Sequence of chain 2.C:
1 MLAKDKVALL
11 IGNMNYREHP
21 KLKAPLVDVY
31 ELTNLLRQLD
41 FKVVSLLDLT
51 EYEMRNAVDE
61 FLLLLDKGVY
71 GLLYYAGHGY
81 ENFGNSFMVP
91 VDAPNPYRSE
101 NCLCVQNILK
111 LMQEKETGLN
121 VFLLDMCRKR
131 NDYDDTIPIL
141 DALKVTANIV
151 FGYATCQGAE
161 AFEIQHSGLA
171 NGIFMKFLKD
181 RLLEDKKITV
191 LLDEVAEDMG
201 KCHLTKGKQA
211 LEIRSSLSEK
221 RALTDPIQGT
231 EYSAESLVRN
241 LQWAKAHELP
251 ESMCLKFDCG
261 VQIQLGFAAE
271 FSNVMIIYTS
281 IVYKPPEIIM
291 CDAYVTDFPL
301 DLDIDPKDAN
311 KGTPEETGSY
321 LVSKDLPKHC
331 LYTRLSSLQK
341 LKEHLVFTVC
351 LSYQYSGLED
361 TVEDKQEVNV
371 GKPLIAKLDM

Binding-site contacts:
Ligand atom O contacts residue HIS78 of chain 2.C at 3.5 Å (h-bond).
Ligand atom C7 contacts residue ALA161 of chain 2.C at 3.2 Å (hydrophobic).
Ligand atom N3 contacts residue PRO25 of chain 2.C at 3.6 Å.
Ligand atom N contacts residue CYS127 of chain 2.C at 3.5 Å (h-bond).
Ligand atom CB contacts residue GLU160 of chain 2.C at 3.5 Å.
Ligand atom N2 contacts residue GLU163 of chain 2.C at 3.0 Å (salt-bridge).
Ligand atom N3 contacts residue ALA24 of chain 2.C at 3.3 Å.
Ligand atom C3 contacts residue ALA161 of chain 2.C at 3.4 Å (hydrophobic).
Ligand atom N4 contacts residue ALA76 of chain 2.C at 3.6 Å.
Ligand atom N4 contacts residue ASP125 of chain 2.C at 3.0 Å (salt-bridge).
Ligand atom OG contacts residue CYS127 of chain 2.C at 3.4 Å (h-bond).
Ligand atom C7 contacts residue CYS127 of chain 2.C at 1.3 Å (hydrophobic).
Ligand atom O contacts residue CYS127 of chain 2.C at 3.2 Å.
Ligand atom O contacts residue PHE162 of chain 2.C at 3.3 Å.
Ligand atom N3 contacts residue ASP28 of chain 2.C at 2.5 Å (salt-bridge).
Ligand atom C6 contacts residue GLU163 of chain 2.C at 3.5 Å.
Ligand atom CA contacts residue CYS127 of chain 2.C at 3.6 Å (hydrophobic).
Ligand atom O contacts residue LEU22 of chain 2.C at 3.6 Å.
Ligand atom C6 contacts residue ASP28 of chain 2.C at 3.4 Å.
Ligand atom NH2 contacts residue GLN165 of chain 2.C at 3.6 Å (h-bond).
Ligand atom N3 contacts residue GLU163 of chain 2.C at 3.0 Å (salt-bridge).
Ligand atom C contacts residue HIS78 of chain 2.C at 3.2 Å.
Ligand atom C contacts residue GLU163 of chain 2.C at 3.4 Å.
Ligand atom NE contacts residue LYS21 of chain 2.C at 3.2 Å (salt-bridge).
Ligand atom O contacts residue GLY79 of chain 2.C at 3.5 Å (h-bond).
Ligand atom C contacts residue CYS127 of chain 2.C at 3.0 Å (hydrophobic).
Ligand atom N contacts residue ALA161 of chain 2.C at 2.9 Å (h-bond).
Ligand atom C4 contacts residue ALA161 of chain 2.C at 3.5 Å (hydrophobic).
Ligand atom N4 contacts residue ASP28 of chain 2.C at 3.5 Å (salt-bridge).
Ligand atom O contacts residue ILE164 of chain 2.C at 3.4 Å.
Ligand atom CA contacts residue GLU163 of chain 2.C at 3.1 Å.
Ligand atom CB contacts residue GLU163 of chain 2.C at 3.1 Å.
Ligand atom CD2 contacts residue PHE162 of chain 2.C at 3.3 Å (hydrophobic).
Ligand atom C contacts residue GLU163 of chain 2.C at 3.5 Å.
Ligand atom N contacts residue GLU163 of chain 2.C at 2.4 Å (salt-bridge).
Ligand atom OG contacts residue GLU160 of chain 2.C at 2.9 Å (salt-bridge).
Ligand atom O contacts residue GLU163 of chain 2.C at 2.8 Å (salt-bridge).
Ligand atom NH1 contacts residue LYS23 of chain 2.C at 3.1 Å.
Ligand atom NH1 contacts residue GLN165 of chain 2.C at 3.2 Å.
Ligand atom CD1 contacts residue LEU204 of chain 2.C at 2.9 Å (hydrophobic).

The protein below binds the small molecule below.
Small molecule (SMILES): CC(=O)[C@H](CCCN=C(N)N)NC(=O)[C@H](CO)NC(=O)[C@H](CCCN=C(N)N)NC(=O)[C@H](CC(C)C)NC=O